Sequence of chain 1.A:
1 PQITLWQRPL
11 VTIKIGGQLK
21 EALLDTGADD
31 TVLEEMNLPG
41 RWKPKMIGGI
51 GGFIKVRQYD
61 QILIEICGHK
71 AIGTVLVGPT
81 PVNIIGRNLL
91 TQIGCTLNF

The protein below binds the small molecule below.
Small molecule (SMILES): CC(C)C[C@@H]1NC(=O)[C@H](C(C)C)NC(=O)[C@@H]2CCCN2C(=O)[C@H](C(C)C)NC(=O)[C@H](Cc2ccccc2)NC(=O)CSCCNC(=O)[C@H](Cc2ccccc2)N(C)C(=O)[C@H](CC(C)C)NC(=O)[C@H](CC2=c3ccccc3=NC2)NC1=O

Sequence of chain 1.B:
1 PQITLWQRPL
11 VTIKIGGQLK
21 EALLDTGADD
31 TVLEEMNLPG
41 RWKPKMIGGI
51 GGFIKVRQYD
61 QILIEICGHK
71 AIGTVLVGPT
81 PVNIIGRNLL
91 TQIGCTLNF

Binding-site contacts:
Ligand atom CZ contacts residue ARG8 of chain 1.A at 3.7 Å.
Ligand atom CZ contacts residue PRO81 of chain 1.A at 3.4 Å (hydrophobic).
Ligand atom CD1 contacts residue ASP29 of chain 1.B at 3.7 Å.
Ligand atom N contacts residue ASP30 of chain 1.B at 3.0 Å (salt-bridge).
Ligand atom CE1 contacts residue PRO81 of chain 1.A at 3.7 Å (hydrophobic).
Ligand atom CZ3 contacts residue PRO79 of chain 1.A at 3.7 Å (hydrophobic).
Ligand atom SB contacts residue LYS45 of chain 1.B at 3.8 Å.
Ligand atom CZ2 contacts residue ILE47 of chain 1.A at 3.6 Å (hydrophobic).
Ligand atom O contacts residue ILE50 of chain 1.A at 3.0 Å (h-bond).
Ligand atom CD2 contacts residue ARG8 of chain 1.A at 3.4 Å.
Ligand atom CD2 contacts residue ILE47 of chain 1.B at 3.7 Å (hydrophobic).
Ligand atom CD2 contacts residue VAL82 of chain 1.B at 3.5 Å (hydrophobic).
Ligand atom CB contacts residue ILE84 of chain 1.A at 3.5 Å (hydrophobic).
Ligand atom CE2 contacts residue ARG8 of chain 1.A at 3.6 Å.
Ligand atom CZ3 contacts residue THR80 of chain 1.A at 3.8 Å.
Ligand atom O contacts residue ALA28 of chain 1.B at 3.4 Å.
Ligand atom CG2 contacts residue VAL32 of chain 1.B at 3.8 Å (hydrophobic).
Ligand atom C1 contacts residue GLY48 of chain 1.B at 3.0 Å.
Ligand atom CB contacts residue ASP29 of chain 1.B at 3.3 Å.
Ligand atom CG contacts residue ASP29 of chain 1.B at 3.5 Å.
Ligand atom CE3 contacts residue ILE54 of chain 1.A at 3.8 Å (hydrophobic).
Ligand atom O contacts residue GLY49 of chain 1.B at 3.8 Å.
Ligand atom CG1 contacts residue GLY27 of chain 1.A at 3.7 Å.
Ligand atom CE2 contacts residue PRO81 of chain 1.A at 3.5 Å (hydrophobic).
Ligand atom CD contacts residue GLY27 of chain 1.B at 3.3 Å.
Ligand atom CG contacts residue GLY27 of chain 1.B at 3.6 Å.
Ligand atom CD1 contacts residue THR80 of chain 1.B at 3.5 Å.
Ligand atom CG contacts residue ARG8 of chain 1.A at 3.5 Å.
Ligand atom O contacts residue ASP29 of chain 1.B at 2.9 Å (salt-bridge).
Ligand atom O contacts residue GLY49 of chain 1.A at 3.6 Å.
Ligand atom CG1 contacts residue ALA28 of chain 1.A at 3.6 Å (hydrophobic).
Ligand atom CE1 contacts residue ARG8 of chain 1.A at 3.7 Å.
Ligand atom CG1 contacts residue ASP25 of chain 1.A at 3.8 Å.
Ligand atom C1 contacts residue ASP30 of chain 1.B at 3.4 Å.
Ligand atom CD2 contacts residue ILE50 of chain 1.A at 3.6 Å (hydrophobic).
Ligand atom CG2 contacts residue ASP25 of chain 1.B at 3.5 Å.
Ligand atom CH2 contacts residue THR80 of chain 1.A at 3.7 Å.
Ligand atom CG contacts residue ILE50 of chain 1.A at 3.8 Å (hydrophobic).
Ligand atom C contacts residue ASP30 of chain 1.B at 3.7 Å.
Ligand atom CD1 contacts residue ARG8 of chain 1.A at 3.7 Å.